This small molecule binds to this protein.
Small molecule (SMILES): O=P(O)(O)OC[C@H]1O[C@H](O)[C@H](O)[C@@H]1O

Binding-site contacts:
Ligand atom C2 contacts residue ILE193 of chain 1.A at 4.2 Å (hydrophobic).
Ligand atom O1 contacts residue LEU194 of chain 1.A at 3.0 Å (h-bond).
Ligand atom O1 contacts residue GLY158 of chain 1.A at 2.8 Å (h-bond).
Ligand atom O3X contacts residue ALA76 of chain 1.A at 3.2 Å (h-bond).
Ligand atom O2 contacts residue ASP192 of chain 1.A at 2.7 Å (salt-bridge).
Ligand atom O5 contacts residue THR169 of chain 1.A at 4.0 Å.
Ligand atom O4 contacts residue PHE73 of chain 1.A at 3.4 Å (h-bond).
Ligand atom P' contacts residue GLU75 of chain 1.A at 3.7 Å.
Ligand atom O2 contacts residue LEU194 of chain 1.A at 3.3 Å (h-bond).
Ligand atom P' contacts residue THR169 of chain 1.A at 3.6 Å.
Ligand atom O3 contacts residue GLY160 of chain 1.A at 4.0 Å.
Ligand atom C2 contacts residue LEU194 of chain 1.A at 3.6 Å (hydrophobic).
Ligand atom O3X contacts residue GLU75 of chain 1.A at 3.5 Å (salt-bridge).
Ligand atom O3 contacts residue ILE170 of chain 1.A at 3.6 Å.
Ligand atom O2 contacts residue PHE73 of chain 1.A at 3.8 Å.
Ligand atom C2 contacts residue GLY160 of chain 1.A at 3.8 Å.
Ligand atom C3 contacts residue ILE159 of chain 1.A at 4.0 Å (hydrophobic).
Ligand atom O2X contacts residue GLU75 of chain 1.A at 2.8 Å (salt-bridge).
Ligand atom O5 contacts residue GLY74 of chain 1.A at 3.7 Å.
Ligand atom C3 contacts residue GLY160 of chain 1.A at 3.4 Å.
Ligand atom C1 contacts residue GLY160 of chain 1.A at 4.0 Å.
Ligand atom C5 contacts residue GLY160 of chain 1.A at 4.0 Å.
Ligand atom P' contacts residue LYS237 of chain 1.A at 3.9 Å.
Ligand atom C1 contacts residue GLY158 of chain 1.A at 3.0 Å.
Ligand atom C2 contacts residue ASP192 of chain 1.A at 3.0 Å.
Ligand atom O5 contacts residue GLU75 of chain 1.A at 4.1 Å.
Ligand atom O1 contacts residue ILE193 of chain 1.A at 3.6 Å.
Ligand atom C5 contacts residue ILE159 of chain 1.A at 3.8 Å (hydrophobic).
Ligand atom O3X contacts residue LYS237 of chain 1.A at 3.8 Å.
Ligand atom O2 contacts residue GLY195 of chain 1.A at 3.7 Å.
Ligand atom C2 contacts residue GLY158 of chain 1.A at 4.2 Å.
Ligand atom O3 contacts residue ASP192 of chain 1.A at 2.9 Å (salt-bridge).
Ligand atom O4 contacts residue GLY158 of chain 1.A at 3.9 Å.
Ligand atom C1 contacts residue ILE159 of chain 1.A at 3.7 Å (hydrophobic).
Ligand atom O2X contacts residue GLY74 of chain 1.A at 3.7 Å.
Ligand atom O2X contacts residue THR169 of chain 1.A at 2.5 Å (h-bond).
Ligand atom O1X contacts residue LYS237 of chain 1.A at 2.9 Å (salt-bridge).
Ligand atom C1 contacts residue LEU194 of chain 1.A at 4.0 Å (hydrophobic).
Ligand atom O1X contacts residue THR169 of chain 1.A at 3.6 Å.
Ligand atom C3 contacts residue ASP192 of chain 1.A at 3.4 Å.

Sequence of chain 1.A:
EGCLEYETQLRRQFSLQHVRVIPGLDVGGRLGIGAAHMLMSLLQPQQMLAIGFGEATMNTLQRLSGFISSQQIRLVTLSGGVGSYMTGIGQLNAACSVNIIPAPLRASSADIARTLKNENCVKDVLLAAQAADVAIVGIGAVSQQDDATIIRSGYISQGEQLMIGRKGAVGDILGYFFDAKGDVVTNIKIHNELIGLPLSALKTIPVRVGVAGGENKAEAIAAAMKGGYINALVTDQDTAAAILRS